Sequence of chain 1.B:
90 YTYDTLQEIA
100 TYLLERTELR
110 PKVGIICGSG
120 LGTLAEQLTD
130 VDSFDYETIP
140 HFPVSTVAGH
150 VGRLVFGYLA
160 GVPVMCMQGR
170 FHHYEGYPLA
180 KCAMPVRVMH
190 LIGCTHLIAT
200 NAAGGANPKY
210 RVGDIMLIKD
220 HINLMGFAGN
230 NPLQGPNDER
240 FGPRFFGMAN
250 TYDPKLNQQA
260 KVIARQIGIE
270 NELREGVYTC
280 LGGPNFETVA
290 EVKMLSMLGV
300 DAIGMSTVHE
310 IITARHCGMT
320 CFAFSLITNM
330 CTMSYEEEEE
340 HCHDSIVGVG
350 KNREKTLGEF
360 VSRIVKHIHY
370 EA

Binding-site contacts:
Ligand atom C2' contacts residue MET304 of chain 1.C at 3.6 Å (hydrophobic).
Ligand atom C8 contacts residue ASN328 of chain 1.C at 3.5 Å.
Ligand atom C4 contacts residue ILE302 of chain 1.C at 3.4 Å (hydrophobic).
Ligand atom C6' contacts residue SER118 of chain 1.C at 3.7 Å.
Ligand atom N3 contacts residue ILE302 of chain 1.C at 3.4 Å (h-bond).
Ligand atom N1 contacts residue ILE302 of chain 1.C at 3.6 Å.
Ligand atom C5 contacts residue GLY203 of chain 1.C at 3.4 Å.
Ligand atom N7 contacts residue GLY203 of chain 1.C at 3.3 Å (h-bond).
Ligand atom O5' contacts residue PHE285 of chain 1.C at 3.4 Å.
Ligand atom N3 contacts residue GLY303 of chain 1.C at 3.4 Å.
Ligand atom C6 contacts residue PHE285 of chain 1.C at 3.4 Å (hydrophobic).
Ligand atom C2 contacts residue MET304 of chain 1.C at 3.5 Å (hydrophobic).
Ligand atom O3' contacts residue PO41 of chain 1.I at 2.9 Å (h-bond).
Ligand atom O5' contacts residue HIS342 of chain 1.C at 2.8 Å (h-bond).
Ligand atom C6 contacts residue GLU286 of chain 1.C at 3.4 Å.
Ligand atom O6 contacts residue GLY203 of chain 1.C at 3.6 Å.
Ligand atom C5' contacts residue PHE244 of chain 1.B at 3.6 Å (hydrophobic).
Ligand atom C8 contacts residue ALA202 of chain 1.C at 3.7 Å (hydrophobic).
Ligand atom N7 contacts residue ALA202 of chain 1.C at 3.5 Å.
Ligand atom O3' contacts residue HIS171 of chain 1.C at 3.7 Å.
Ligand atom N1 contacts residue PHE285 of chain 1.C at 3.5 Å.
Ligand atom C6' contacts residue PO41 of chain 1.I at 3.3 Å.
Ligand atom C5' contacts residue PHE285 of chain 1.C at 3.7 Å (hydrophobic).
Ligand atom C5 contacts residue ILE302 of chain 1.C at 3.6 Å (hydrophobic).
Ligand atom O3' contacts residue TYR173 of chain 1.C at 2.6 Å (h-bond).
Ligand atom N1' contacts residue PO41 of chain 1.I at 2.7 Å (h-bond).
Ligand atom C3' contacts residue TYR173 of chain 1.C at 3.5 Å (hydrophobic).
Ligand atom C2 contacts residue ILE302 of chain 1.C at 3.5 Å (hydrophobic).
Ligand atom O6 contacts residue ASN328 of chain 1.C at 3.1 Å (h-bond).
Ligand atom N1 contacts residue GLU286 of chain 1.C at 2.6 Å (salt-bridge).
Ligand atom C2' contacts residue PO41 of chain 1.I at 3.5 Å.
Ligand atom O6 contacts residue GLU286 of chain 1.C at 3.5 Å (salt-bridge).
Ligand atom C8 contacts residue THR327 of chain 1.C at 3.5 Å.
Ligand atom N7 contacts residue ASN328 of chain 1.C at 2.7 Å (h-bond).
Ligand atom C3' contacts residue PO41 of chain 1.I at 3.6 Å.
Ligand atom C2 contacts residue GLU286 of chain 1.C at 3.2 Å.
Ligand atom C5' contacts residue HIS342 of chain 1.C at 3.4 Å.
Ligand atom C10 contacts residue PO41 of chain 1.I at 3.6 Å.
Ligand atom C10 contacts residue ALA201 of chain 1.C at 3.0 Å (hydrophobic).
Ligand atom C9 contacts residue ALA201 of chain 1.C at 3.6 Å (hydrophobic).

Sequence of chain 1.C:
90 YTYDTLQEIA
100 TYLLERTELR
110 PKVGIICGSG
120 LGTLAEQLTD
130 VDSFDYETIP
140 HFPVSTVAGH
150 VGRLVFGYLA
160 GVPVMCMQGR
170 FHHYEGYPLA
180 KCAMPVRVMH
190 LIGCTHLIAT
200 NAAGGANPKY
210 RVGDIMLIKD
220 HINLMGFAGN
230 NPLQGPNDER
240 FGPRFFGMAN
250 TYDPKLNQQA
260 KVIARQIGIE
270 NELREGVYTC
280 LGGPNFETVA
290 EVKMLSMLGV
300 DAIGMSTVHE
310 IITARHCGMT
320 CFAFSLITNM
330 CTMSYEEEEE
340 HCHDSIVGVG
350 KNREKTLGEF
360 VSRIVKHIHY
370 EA

The protein below binds the small molecule below.
Small molecule (SMILES): O=c1[nH]cnc2c(C[NH+]3C[C@H](CO)[C@@H](O)C3)c[nH]c12